Sequence of chain 2.A:
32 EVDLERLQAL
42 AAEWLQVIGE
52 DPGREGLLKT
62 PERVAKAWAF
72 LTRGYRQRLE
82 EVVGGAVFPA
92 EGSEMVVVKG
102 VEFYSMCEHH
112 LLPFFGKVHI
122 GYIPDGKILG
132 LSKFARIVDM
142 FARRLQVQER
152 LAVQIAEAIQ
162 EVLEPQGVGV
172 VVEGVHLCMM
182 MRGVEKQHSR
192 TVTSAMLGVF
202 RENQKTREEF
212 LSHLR

The small molecule below binds the protein below.
Small molecule (SMILES): Nc1nc2c([nH]c(=O)n2[C@H]2C[C@H](O)[C@@H](CO[P](=O)(O)O[P](=O)(O)OP(=O)(O)O)O2)c(=O)[nH]1

Binding-site contacts:
Ligand atom O1A contacts residue ARG64 of chain 1.E at 2.7 Å (salt-bridge).
Ligand atom PG contacts residue SER133 of chain 2.B at 3.4 Å.
Ligand atom C1' contacts residue GLY131 of chain 2.B at 3.4 Å.
Ligand atom O2G contacts residue SER133 of chain 2.B at 2.6 Å (h-bond).
Ligand atom N1 contacts residue GLU150 of chain 2.A at 2.8 Å (salt-bridge).
Ligand atom C2 contacts residue LEU132 of chain 2.B at 3.4 Å (hydrophobic).
Ligand atom O4' contacts residue HIS110 of chain 2.A at 2.7 Å (h-bond).
Ligand atom N9 contacts residue HIS110 of chain 2.A at 3.0 Å (h-bond).
Ligand atom C8 contacts residue ZN1 of chain 2.F at 3.0 Å.
Ligand atom O6 contacts residue VAL148 of chain 2.A at 3.2 Å.
Ligand atom O6 contacts residue GLN149 of chain 2.A at 2.6 Å (h-bond).
Ligand atom O3G contacts residue HIS111 of chain 2.A at 3.5 Å (h-bond).
Ligand atom O1G contacts residue ARG183 of chain 2.A at 2.7 Å (salt-bridge).
Ligand atom C1' contacts residue HIS110 of chain 2.A at 3.4 Å.
Ligand atom O3B contacts residue LYS134 of chain 2.B at 3.2 Å (salt-bridge).
Ligand atom N3 contacts residue LEU132 of chain 2.B at 3.1 Å (h-bond).
Ligand atom O3G contacts residue ARG183 of chain 2.A at 2.8 Å (salt-bridge).
Ligand atom C8 contacts residue HIS110 of chain 2.A at 3.2 Å.
Ligand atom O3' contacts residue LYS134 of chain 2.B at 3.5 Å.
Ligand atom O1G contacts residue ARG137 of chain 2.B at 2.9 Å (salt-bridge).
Ligand atom O8 contacts residue HIS110 of chain 2.A at 3.5 Å (h-bond).
Ligand atom O8 contacts residue ZN1 of chain 2.F at 2.0 Å.
Ligand atom C3' contacts residue SER133 of chain 2.B at 3.1 Å.
Ligand atom C4 contacts residue HIS110 of chain 2.A at 3.5 Å.
Ligand atom N2 contacts residue GLU150 of chain 2.A at 2.6 Å (salt-bridge).
Ligand atom N3 contacts residue GLY131 of chain 2.B at 3.4 Å.
Ligand atom O3' contacts residue GLY131 of chain 2.B at 3.2 Å.
Ligand atom C2 contacts residue GLU150 of chain 2.A at 3.5 Å.
Ligand atom O1B contacts residue HIS111 of chain 2.A at 2.6 Å (h-bond).
Ligand atom O8 contacts residue HIS111 of chain 2.A at 3.1 Å (h-bond).
Ligand atom O8 contacts residue CYS179 of chain 2.A at 3.2 Å (h-bond).
Ligand atom O2G contacts residue LYS134 of chain 2.B at 3.0 Å (salt-bridge).
Ligand atom O2G contacts residue ARG137 of chain 2.B at 2.8 Å (salt-bridge).
Ligand atom C1' contacts residue LEU132 of chain 2.B at 3.6 Å (hydrophobic).
Ligand atom O3G contacts residue SER133 of chain 2.B at 3.2 Å (h-bond).
Ligand atom O1B contacts residue ARG183 of chain 2.A at 3.3 Å (salt-bridge).
Ligand atom N2 contacts residue LEU130 of chain 2.B at 3.1 Å (h-bond).
Ligand atom O3' contacts residue SER133 of chain 2.B at 2.6 Å (h-bond).
Ligand atom O3A contacts residue ARG64 of chain 1.E at 3.1 Å.
Ligand atom O2A contacts residue LYS134 of chain 2.B at 3.0 Å (salt-bridge).

Sequence of chain 2.B:
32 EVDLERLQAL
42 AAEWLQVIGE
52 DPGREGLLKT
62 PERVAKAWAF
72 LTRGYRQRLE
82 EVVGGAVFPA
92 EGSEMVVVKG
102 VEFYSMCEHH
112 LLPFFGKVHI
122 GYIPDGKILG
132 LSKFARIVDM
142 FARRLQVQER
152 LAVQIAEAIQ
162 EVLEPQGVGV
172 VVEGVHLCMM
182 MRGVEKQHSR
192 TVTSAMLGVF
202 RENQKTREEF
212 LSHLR

Sequence of chain 1.E:
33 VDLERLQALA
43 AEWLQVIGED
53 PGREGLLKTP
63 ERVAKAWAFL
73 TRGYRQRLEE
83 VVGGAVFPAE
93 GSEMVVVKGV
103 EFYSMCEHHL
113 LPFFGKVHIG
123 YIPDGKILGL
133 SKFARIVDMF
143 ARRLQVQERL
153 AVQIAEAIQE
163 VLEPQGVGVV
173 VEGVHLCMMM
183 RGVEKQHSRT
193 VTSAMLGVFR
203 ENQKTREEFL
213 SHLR